This small molecule binds to this protein.
Small molecule (SMILES): CC(=O)N[C@@H]1[C@@H](O)[C@H](O)[C@@H](CO)O[C@H]1O

Binding-site contacts:
Ligand atom N2 contacts residue GLU163 of chain 1.A at 4.5 Å.
Ligand atom C7 contacts residue ASN196 of chain 1.A at 4.2 Å.
Ligand atom N2 contacts residue ASN196 of chain 1.A at 2.9 Å (h-bond).
Ligand atom C7 contacts residue ASN195 of chain 1.A at 3.3 Å.
Ligand atom C2 contacts residue ASN195 of chain 1.A at 4.0 Å.
Ligand atom O5 contacts residue GLU163 of chain 1.A at 3.5 Å (salt-bridge).
Ligand atom C4 contacts residue ASN196 of chain 1.A at 4.2 Å.
Ligand atom C5 contacts residue ASN196 of chain 1.A at 3.7 Å.
Ligand atom O5 contacts residue ASN196 of chain 1.A at 2.3 Å (h-bond).
Ligand atom C2 contacts residue GLU163 of chain 1.A at 3.9 Å.
Ligand atom C1 contacts residue ASN196 of chain 1.A at 1.5 Å.
Ligand atom C3 contacts residue ASN196 of chain 1.A at 3.8 Å.
Ligand atom C8 contacts residue ASN195 of chain 1.A at 3.7 Å.
Ligand atom O7 contacts residue ASN195 of chain 1.A at 3.4 Å.
Ligand atom C2 contacts residue ASN196 of chain 1.A at 2.5 Å.
Ligand atom N2 contacts residue ASN195 of chain 1.A at 2.8 Å (h-bond).
Ligand atom C1 contacts residue GLU163 of chain 1.A at 3.5 Å.
Ligand atom C1 contacts residue ASN195 of chain 1.A at 4.2 Å.

Sequence of chain 1.A:
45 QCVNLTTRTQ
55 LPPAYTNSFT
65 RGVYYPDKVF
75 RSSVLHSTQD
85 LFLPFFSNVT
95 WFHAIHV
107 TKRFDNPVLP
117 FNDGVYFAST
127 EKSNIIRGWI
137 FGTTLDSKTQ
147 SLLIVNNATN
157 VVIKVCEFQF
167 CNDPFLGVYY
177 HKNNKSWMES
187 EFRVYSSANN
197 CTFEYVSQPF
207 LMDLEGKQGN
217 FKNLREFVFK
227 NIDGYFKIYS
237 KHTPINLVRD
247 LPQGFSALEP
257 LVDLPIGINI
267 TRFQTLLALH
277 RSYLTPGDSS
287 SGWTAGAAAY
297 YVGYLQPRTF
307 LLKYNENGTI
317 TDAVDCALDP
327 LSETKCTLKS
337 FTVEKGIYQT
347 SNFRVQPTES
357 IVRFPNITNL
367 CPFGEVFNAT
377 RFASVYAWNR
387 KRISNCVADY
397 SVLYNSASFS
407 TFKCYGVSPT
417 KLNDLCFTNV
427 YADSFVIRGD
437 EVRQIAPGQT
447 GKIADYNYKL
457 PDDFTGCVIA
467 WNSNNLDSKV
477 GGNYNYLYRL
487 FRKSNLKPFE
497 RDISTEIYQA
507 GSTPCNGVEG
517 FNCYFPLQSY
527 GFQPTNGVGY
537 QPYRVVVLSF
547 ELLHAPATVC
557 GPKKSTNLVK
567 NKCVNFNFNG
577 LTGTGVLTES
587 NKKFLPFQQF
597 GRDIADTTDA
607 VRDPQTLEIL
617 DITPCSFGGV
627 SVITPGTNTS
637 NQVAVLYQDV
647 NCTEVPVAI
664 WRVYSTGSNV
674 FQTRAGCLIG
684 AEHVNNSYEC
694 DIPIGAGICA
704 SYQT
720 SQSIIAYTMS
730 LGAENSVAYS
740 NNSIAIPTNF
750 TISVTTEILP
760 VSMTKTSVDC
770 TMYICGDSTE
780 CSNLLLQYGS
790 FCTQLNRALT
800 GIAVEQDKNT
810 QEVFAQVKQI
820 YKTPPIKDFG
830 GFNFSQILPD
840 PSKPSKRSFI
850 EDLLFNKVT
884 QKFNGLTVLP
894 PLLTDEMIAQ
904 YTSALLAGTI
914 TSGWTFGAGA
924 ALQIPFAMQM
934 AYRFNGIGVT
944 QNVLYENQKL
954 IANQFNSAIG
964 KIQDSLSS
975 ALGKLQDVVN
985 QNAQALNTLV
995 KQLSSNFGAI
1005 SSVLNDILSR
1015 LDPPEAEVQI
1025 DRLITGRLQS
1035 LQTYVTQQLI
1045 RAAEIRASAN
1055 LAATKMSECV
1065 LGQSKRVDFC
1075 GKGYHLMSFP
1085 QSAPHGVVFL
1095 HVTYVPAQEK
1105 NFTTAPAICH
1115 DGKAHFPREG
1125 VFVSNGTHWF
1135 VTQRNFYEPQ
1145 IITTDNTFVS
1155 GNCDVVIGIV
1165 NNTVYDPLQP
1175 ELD